Binding-site contacts:
Ligand atom C7 contacts residue ASN65 of chain 3.A at 3.2 Å.
Ligand atom O4 contacts residue TRP357 of chain 3.A at 4.4 Å.
Ligand atom O7 contacts residue ASN65 of chain 3.A at 3.0 Å (h-bond).
Ligand atom C1 contacts residue ASN65 of chain 3.A at 1.5 Å.
Ligand atom C5 contacts residue TRP357 of chain 3.A at 3.8 Å (hydrophobic).
Ligand atom C2 contacts residue ASN65 of chain 3.A at 2.4 Å.
Ligand atom N2 contacts residue TRP357 of chain 3.A at 3.0 Å (h-bond).
Ligand atom C4 contacts residue ASN65 of chain 3.A at 4.2 Å.
Ligand atom C8 contacts residue TRP357 of chain 3.A at 3.3 Å (hydrophobic).
Ligand atom N2 contacts residue ASN65 of chain 3.A at 3.0 Å (h-bond).
Ligand atom O5 contacts residue ASN65 of chain 3.A at 2.4 Å (h-bond).
Ligand atom O5 contacts residue TRP357 of chain 3.A at 4.2 Å.
Ligand atom C7 contacts residue TRP357 of chain 3.A at 3.7 Å (hydrophobic).
Ligand atom O3 contacts residue TRP357 of chain 3.A at 4.0 Å.
Ligand atom C2 contacts residue TRP357 of chain 3.A at 3.9 Å (hydrophobic).
Ligand atom C3 contacts residue TRP357 of chain 3.A at 3.5 Å (hydrophobic).
Ligand atom C1 contacts residue TRP357 of chain 3.A at 3.7 Å (hydrophobic).
Ligand atom C6 contacts residue TRP357 of chain 3.A at 4.4 Å (hydrophobic).
Ligand atom C3 contacts residue ASN65 of chain 3.A at 3.7 Å.
Ligand atom C5 contacts residue ASN65 of chain 3.A at 3.7 Å.
Ligand atom C4 contacts residue TRP357 of chain 3.A at 4.3 Å (hydrophobic).

Sequence of chain 3.A:
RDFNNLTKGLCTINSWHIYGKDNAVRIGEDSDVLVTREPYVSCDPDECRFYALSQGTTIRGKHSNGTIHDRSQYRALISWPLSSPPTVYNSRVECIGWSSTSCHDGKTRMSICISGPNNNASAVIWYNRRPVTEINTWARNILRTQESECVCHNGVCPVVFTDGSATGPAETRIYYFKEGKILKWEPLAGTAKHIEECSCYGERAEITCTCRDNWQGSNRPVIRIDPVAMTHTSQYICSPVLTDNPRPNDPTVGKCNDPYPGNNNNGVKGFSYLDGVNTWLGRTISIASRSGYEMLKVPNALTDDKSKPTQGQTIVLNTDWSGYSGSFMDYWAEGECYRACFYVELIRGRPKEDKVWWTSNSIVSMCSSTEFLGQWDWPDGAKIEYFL

This protein binds this small molecule.
Small molecule (SMILES): CC(=O)N[C@@H]1[C@@H](O)[C@H](O)[C@@H](CO)O[C@H]1O